A protein and the small-molecule ligand that binds it are described below.
Small molecule (SMILES): O=C1OC[C@@H](O[C@@H]2OC[C@@H](O)[C@H](O)[C@H]2O)[C@H](O)[C@H]1O

Sequence of chain 1.A:
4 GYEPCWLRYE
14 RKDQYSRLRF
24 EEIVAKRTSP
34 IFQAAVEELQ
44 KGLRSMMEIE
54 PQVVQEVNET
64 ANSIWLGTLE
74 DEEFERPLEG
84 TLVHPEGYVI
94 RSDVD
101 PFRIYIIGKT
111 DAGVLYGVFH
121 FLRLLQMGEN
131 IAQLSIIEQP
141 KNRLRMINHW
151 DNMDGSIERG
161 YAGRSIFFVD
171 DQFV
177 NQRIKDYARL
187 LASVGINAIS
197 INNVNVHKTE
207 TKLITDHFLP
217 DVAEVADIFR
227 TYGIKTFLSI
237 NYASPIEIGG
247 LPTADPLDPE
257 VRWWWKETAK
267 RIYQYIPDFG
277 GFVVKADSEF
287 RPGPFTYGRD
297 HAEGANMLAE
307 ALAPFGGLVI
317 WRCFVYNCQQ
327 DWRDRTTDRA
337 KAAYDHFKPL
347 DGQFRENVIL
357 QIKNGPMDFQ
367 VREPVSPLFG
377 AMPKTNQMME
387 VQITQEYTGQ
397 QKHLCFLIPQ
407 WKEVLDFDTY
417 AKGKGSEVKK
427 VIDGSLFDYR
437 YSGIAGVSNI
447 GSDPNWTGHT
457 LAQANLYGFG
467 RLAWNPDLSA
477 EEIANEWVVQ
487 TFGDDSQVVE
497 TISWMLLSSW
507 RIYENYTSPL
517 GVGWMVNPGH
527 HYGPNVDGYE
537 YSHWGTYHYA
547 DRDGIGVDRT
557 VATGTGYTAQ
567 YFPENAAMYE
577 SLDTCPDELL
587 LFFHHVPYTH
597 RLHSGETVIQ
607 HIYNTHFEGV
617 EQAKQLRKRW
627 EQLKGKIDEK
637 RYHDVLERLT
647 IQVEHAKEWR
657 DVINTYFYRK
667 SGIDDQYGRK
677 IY

Binding-site contacts:
Ligand atom O3 contacts residue HIS527 of chain 1.A at 3.4 Å (h-bond).
Ligand atom C3 contacts residue ARG159 of chain 1.A at 3.1 Å.
Ligand atom C3 contacts residue GLY525 of chain 1.A at 3.9 Å.
Ligand atom O3 contacts residue TYR322 of chain 1.A at 3.4 Å (h-bond).
Ligand atom O4 contacts residue TRP520 of chain 1.A at 3.7 Å.
Ligand atom C4 contacts residue GOL1 of chain 1.Q at 0.2 Å.
Ligand atom C3 contacts residue GOL1 of chain 1.Q at 0.5 Å.
Ligand atom O5 contacts residue TYR535 of chain 1.A at 3.3 Å (h-bond).
Ligand atom O5 contacts residue GOL1 of chain 1.Q at 0.1 Å (h-bond).
Ligand atom O3 contacts residue ASP364 of chain 1.A at 2.8 Å (salt-bridge).
Ligand atom C2 contacts residue GOL1 of chain 1.Q at 1.7 Å.
Ligand atom O4 contacts residue TRP540 of chain 1.A at 3.5 Å.
Ligand atom O2 contacts residue GOL1 of chain 1.Q at 2.7 Å.
Ligand atom O3 contacts residue GLU285 of chain 1.A at 3.1 Å (salt-bridge).
Ligand atom C4 contacts residue ARG159 of chain 1.A at 3.8 Å.
Ligand atom O3 contacts residue GLY525 of chain 1.A at 2.6 Å (h-bond).
Ligand atom O3 contacts residue GOL1 of chain 1.Q at 0.6 Å (h-bond).
Ligand atom C5 contacts residue TYR535 of chain 1.A at 3.6 Å (hydrophobic).
Ligand atom O4 contacts residue ARG159 of chain 1.A at 3.2 Å (salt-bridge).
Ligand atom C5 contacts residue HIS527 of chain 1.A at 3.9 Å.
Ligand atom C3 contacts residue GLU285 of chain 1.A at 3.3 Å.
Ligand atom C3 contacts residue ASP364 of chain 1.A at 3.8 Å.
Ligand atom C2 contacts residue GCW1 of chain 1.C at 3.5 Å.
Ligand atom O4 contacts residue GOL1 of chain 1.Q at 0.2 Å (h-bond).
Ligand atom O4 contacts residue GCW1 of chain 1.C at 3.9 Å.
Ligand atom C5 contacts residue GOL1 of chain 1.Q at 0.1 Å.
Ligand atom O3 contacts residue ARG159 of chain 1.A at 2.8 Å (salt-bridge).
Ligand atom O2 contacts residue GLU285 of chain 1.A at 2.5 Å (salt-bridge).
Ligand atom O2 contacts residue GCW1 of chain 1.C at 3.5 Å (h-bond).
Ligand atom O3 contacts residue TYR535 of chain 1.A at 3.9 Å.
Ligand atom O5 contacts residue HIS527 of chain 1.A at 3.1 Å (h-bond).
Ligand atom O3 contacts residue PHE320 of chain 1.A at 3.7 Å.
Ligand atom C3 contacts residue TYR322 of chain 1.A at 3.4 Å (hydrophobic).
Ligand atom O5 contacts residue TRP540 of chain 1.A at 3.9 Å.
Ligand atom C2 contacts residue GLU285 of chain 1.A at 3.4 Å.
Ligand atom O2 contacts residue GLY525 of chain 1.A at 3.6 Å.
Ligand atom C1 contacts residue GOL1 of chain 1.Q at 1.6 Å.
Ligand atom C5 contacts residue TRP540 of chain 1.A at 3.6 Å (hydrophobic).
Ligand atom O3 contacts residue ARG335 of chain 1.A at 3.1 Å (salt-bridge).
Ligand atom O4 contacts residue ARG335 of chain 1.A at 2.8 Å (salt-bridge).